This protein binds this small molecule.
Small molecule (SMILES): CC[C@H](C)[C@H](NC(=O)[C@H](CCCN=C(N)N)NC(=O)[C@H](CCCCN)NC(=O)[C@H](CCC(=O)O)NC(=O)[C@H](CC(C)C)NC(=O)[C@H](CC(C)C)NC(=O)[C@H](Cc1ccccc1)NC(=O)[C@H](CCC(=O)O)NC(=O)[C@@H](N)CO)C(=O)O

Binding-site contacts:
Ligand atom NZ contacts residue GLU115 of chain 1.C at 2.7 Å (salt-bridge).
Ligand atom CD1 contacts residue TYR124 of chain 1.C at 3.2 Å (hydrophobic).
Ligand atom CD contacts residue TYR100 of chain 1.C at 3.3 Å (hydrophobic).
Ligand atom NZ contacts residue TYR117 of chain 1.C at 2.6 Å (h-bond).
Ligand atom N contacts residue TYR8 of chain 1.C at 3.3 Å (h-bond).
Ligand atom CB contacts residue ASN71 of chain 1.C at 3.2 Å.
Ligand atom OXT contacts residue THR144 of chain 1.C at 2.5 Å (h-bond).
Ligand atom O contacts residue LYS147 of chain 1.C at 3.1 Å.
Ligand atom O contacts residue TRP148 of chain 1.C at 3.1 Å (h-bond).
Ligand atom CB contacts residue THR144 of chain 1.C at 3.5 Å.
Ligand atom OE2 contacts residue TYR100 of chain 1.C at 2.7 Å (h-bond).
Ligand atom O contacts residue TYR85 of chain 1.C at 3.3 Å (h-bond).
Ligand atom CD contacts residue TYR46 of chain 1.C at 3.0 Å (hydrophobic).
Ligand atom OG contacts residue TRP168 of chain 1.C at 3.0 Å.
Ligand atom OE2 contacts residue ARG156 of chain 1.C at 3.3 Å.
Ligand atom CB contacts residue ASN64 of chain 1.C at 3.4 Å.
Ligand atom CB contacts residue TYR100 of chain 1.C at 3.1 Å (hydrophobic).
Ligand atom N contacts residue TYR172 of chain 1.C at 2.7 Å (h-bond).
Ligand atom CD1 contacts residue ARG98 of chain 1.C at 3.0 Å.
Ligand atom N contacts residue TRP168 of chain 1.C at 3.4 Å.
Ligand atom N contacts residue ASN64 of chain 1.C at 3.0 Å (h-bond).
Ligand atom N contacts residue ASN71 of chain 1.C at 3.1 Å (h-bond).
Ligand atom O contacts residue TYR160 of chain 1.C at 3.2 Å (h-bond).
Ligand atom N contacts residue ASN78 of chain 1.C at 3.4 Å (h-bond).
Ligand atom OE1 contacts residue TYR46 of chain 1.C at 2.1 Å (h-bond).
Ligand atom NZ contacts residue ASP157 of chain 1.C at 3.3 Å (salt-bridge).
Ligand atom CA contacts residue TYR100 of chain 1.C at 3.5 Å (hydrophobic).
Ligand atom CG contacts residue TYR46 of chain 1.C at 3.2 Å (hydrophobic).
Ligand atom OE2 contacts residue HIS10 of chain 1.C at 2.7 Å (h-bond).
Ligand atom O contacts residue ASN71 of chain 1.C at 3.3 Å (h-bond).
Ligand atom CG contacts residue ASN64 of chain 1.C at 3.5 Å.
Ligand atom C contacts residue TYR85 of chain 1.C at 3.4 Å (hydrophobic).
Ligand atom CD1 contacts residue TYR117 of chain 1.C at 3.5 Å (hydrophobic).
Ligand atom OXT contacts residue TYR85 of chain 1.C at 2.7 Å (h-bond).
Ligand atom NH1 contacts residue LYS147 of chain 1.C at 2.9 Å (salt-bridge).
Ligand atom C contacts residue THR144 of chain 1.C at 3.3 Å.
Ligand atom CG contacts residue TYR100 of chain 1.C at 3.3 Å (hydrophobic).
Ligand atom OE1 contacts residue SER25 of chain 1.C at 2.6 Å (h-bond).
Ligand atom CE contacts residue TYR117 of chain 1.C at 3.4 Å (hydrophobic).
Ligand atom OG contacts residue TYR60 of chain 1.C at 3.3 Å.

Sequence of chain 1.C:
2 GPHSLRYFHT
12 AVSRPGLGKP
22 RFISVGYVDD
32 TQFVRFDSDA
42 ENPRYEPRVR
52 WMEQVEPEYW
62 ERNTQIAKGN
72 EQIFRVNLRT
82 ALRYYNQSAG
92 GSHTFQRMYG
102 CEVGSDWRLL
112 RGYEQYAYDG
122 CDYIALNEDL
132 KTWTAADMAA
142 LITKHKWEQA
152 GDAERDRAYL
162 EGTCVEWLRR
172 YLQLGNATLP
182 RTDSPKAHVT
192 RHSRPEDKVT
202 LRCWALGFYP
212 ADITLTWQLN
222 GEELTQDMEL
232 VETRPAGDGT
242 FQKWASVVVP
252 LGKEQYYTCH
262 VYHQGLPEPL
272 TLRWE